This protein binds this small molecule.
Small molecule (SMILES): CC(=O)N[C@H]1[C@H](O[C@H]2[C@H](O)[C@@H](NC(C)=O)CO[C@@H]2CO)O[C@H](CO)[C@@H](O)[C@@H]1O

Sequence of chain 1.A:
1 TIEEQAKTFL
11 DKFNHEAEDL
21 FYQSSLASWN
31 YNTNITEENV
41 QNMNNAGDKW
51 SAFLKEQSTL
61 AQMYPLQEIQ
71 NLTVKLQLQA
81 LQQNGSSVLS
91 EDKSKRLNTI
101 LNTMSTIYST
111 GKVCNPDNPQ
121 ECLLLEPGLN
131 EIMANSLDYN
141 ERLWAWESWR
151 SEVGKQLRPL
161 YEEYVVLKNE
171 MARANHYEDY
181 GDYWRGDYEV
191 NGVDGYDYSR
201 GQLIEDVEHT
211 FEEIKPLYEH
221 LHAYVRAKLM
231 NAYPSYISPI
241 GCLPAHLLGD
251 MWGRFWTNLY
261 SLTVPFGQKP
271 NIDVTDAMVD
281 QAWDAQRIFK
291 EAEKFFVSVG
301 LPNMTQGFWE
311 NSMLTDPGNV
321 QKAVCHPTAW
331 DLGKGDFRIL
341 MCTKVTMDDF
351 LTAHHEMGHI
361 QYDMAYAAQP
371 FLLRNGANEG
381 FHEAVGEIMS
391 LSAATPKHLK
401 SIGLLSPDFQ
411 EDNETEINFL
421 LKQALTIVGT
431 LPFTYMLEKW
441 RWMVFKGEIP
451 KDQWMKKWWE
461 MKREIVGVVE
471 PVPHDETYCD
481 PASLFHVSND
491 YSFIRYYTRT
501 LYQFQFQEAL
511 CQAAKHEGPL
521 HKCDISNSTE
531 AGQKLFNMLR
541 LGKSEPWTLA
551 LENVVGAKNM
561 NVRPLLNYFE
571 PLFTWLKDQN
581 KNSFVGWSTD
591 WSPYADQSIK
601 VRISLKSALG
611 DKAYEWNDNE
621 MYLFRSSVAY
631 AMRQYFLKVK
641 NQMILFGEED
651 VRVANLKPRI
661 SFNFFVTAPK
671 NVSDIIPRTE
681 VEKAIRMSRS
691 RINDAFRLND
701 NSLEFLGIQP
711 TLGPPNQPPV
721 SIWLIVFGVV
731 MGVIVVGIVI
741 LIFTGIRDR

Binding-site contacts:
Ligand atom C2 contacts residue ASN527 of chain 1.A at 2.4 Å.
Ligand atom C8 contacts residue SER401 of chain 1.A at 3.3 Å.
Ligand atom O3 contacts residue SER401 of chain 1.A at 3.3 Å (h-bond).
Ligand atom O6 contacts residue ASN527 of chain 1.A at 4.5 Å.
Ligand atom N2 contacts residue SER526 of chain 1.A at 4.3 Å.
Ligand atom C7 contacts residue ASN527 of chain 1.A at 3.6 Å.
Ligand atom C7 contacts residue SER401 of chain 1.A at 3.3 Å.
Ligand atom O6 contacts residue SER401 of chain 1.A at 3.8 Å.
Ligand atom N2 contacts residue ASN527 of chain 1.A at 2.8 Å (h-bond).
Ligand atom C8 contacts residue SER526 of chain 1.A at 3.6 Å.
Ligand atom O7 contacts residue SER401 of chain 1.A at 3.5 Å (h-bond).
Ligand atom O5 contacts residue ASN527 of chain 1.A at 2.3 Å (h-bond).
Ligand atom O7 contacts residue ASN527 of chain 1.A at 3.9 Å.
Ligand atom C7 contacts residue SER526 of chain 1.A at 4.4 Å.
Ligand atom C3 contacts residue ASN527 of chain 1.A at 3.7 Å.
Ligand atom C3 contacts residue SER401 of chain 1.A at 4.3 Å.
Ligand atom N2 contacts residue SER401 of chain 1.A at 3.8 Å.
Ligand atom C5 contacts residue ASN527 of chain 1.A at 3.6 Å.
Ligand atom C4 contacts residue ASN527 of chain 1.A at 4.2 Å.
Ligand atom C8 contacts residue HIS398 of chain 1.A at 3.8 Å.
Ligand atom C1 contacts residue ASN527 of chain 1.A at 1.4 Å.